This protein binds this small molecule.
Small molecule (SMILES): CC(=O)N[C@@H]1[C@@H](O)[C@H](O)[C@@H](CO)O[C@H]1O

Binding-site contacts:
Ligand atom C4 contacts residue ASN7 of chain 1.A at 4.2 Å.
Ligand atom C3 contacts residue ASN7 of chain 1.A at 3.8 Å.
Ligand atom O7 contacts residue ASN7 of chain 1.A at 4.2 Å.
Ligand atom O6 contacts residue GLN10 of chain 1.A at 4.1 Å.
Ligand atom C2 contacts residue GLU21 of chain 1.A at 4.2 Å.
Ligand atom C7 contacts residue ASN7 of chain 1.A at 3.7 Å.
Ligand atom C8 contacts residue TRP96 of chain 1.A at 3.8 Å (hydrophobic).
Ligand atom C7 contacts residue GLU21 of chain 1.A at 3.6 Å.
Ligand atom O7 contacts residue TRP96 of chain 1.A at 3.2 Å (h-bond).
Ligand atom C3 contacts residue GLU21 of chain 1.A at 3.7 Å.
Ligand atom C1 contacts residue GLN10 of chain 1.A at 3.8 Å.
Ligand atom O7 contacts residue GLU21 of chain 1.A at 4.4 Å.
Ligand atom C8 contacts residue GLU21 of chain 1.A at 3.6 Å.
Ligand atom N2 contacts residue ASN7 of chain 1.A at 2.9 Å (h-bond).
Ligand atom O5 contacts residue ASN7 of chain 1.A at 2.4 Å (h-bond).
Ligand atom C1 contacts residue ASN7 of chain 1.A at 1.5 Å.
Ligand atom C6 contacts residue GLN10 of chain 1.A at 3.8 Å.
Ligand atom N2 contacts residue SER9 of chain 1.A at 3.6 Å (h-bond).
Ligand atom C8 contacts residue ILE8 of chain 1.A at 3.8 Å (hydrophobic).
Ligand atom C2 contacts residue ASN7 of chain 1.A at 2.5 Å.
Ligand atom C7 contacts residue SER9 of chain 1.A at 4.1 Å.
Ligand atom C7 contacts residue TRP96 of chain 1.A at 3.8 Å (hydrophobic).
Ligand atom C5 contacts residue GLN10 of chain 1.A at 3.8 Å.
Ligand atom C8 contacts residue SER9 of chain 1.A at 3.7 Å.
Ligand atom C5 contacts residue ASN7 of chain 1.A at 3.7 Å.
Ligand atom O5 contacts residue GLN10 of chain 1.A at 3.4 Å (h-bond).
Ligand atom O3 contacts residue GLU21 of chain 1.A at 3.2 Å (salt-bridge).
Ligand atom N2 contacts residue GLU21 of chain 1.A at 3.5 Å (salt-bridge).

Sequence of chain 1.A:
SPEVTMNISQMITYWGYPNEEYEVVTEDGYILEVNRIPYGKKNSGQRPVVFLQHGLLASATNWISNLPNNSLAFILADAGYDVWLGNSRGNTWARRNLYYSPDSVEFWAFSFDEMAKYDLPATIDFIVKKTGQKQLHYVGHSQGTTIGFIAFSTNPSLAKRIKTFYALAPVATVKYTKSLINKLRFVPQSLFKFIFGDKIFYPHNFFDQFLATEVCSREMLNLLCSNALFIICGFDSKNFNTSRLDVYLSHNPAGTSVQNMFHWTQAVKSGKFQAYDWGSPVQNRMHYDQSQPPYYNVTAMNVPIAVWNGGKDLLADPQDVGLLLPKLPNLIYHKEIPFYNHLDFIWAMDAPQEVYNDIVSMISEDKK